Binding-site contacts:
Ligand atom C8 contacts residue PHE8 of chain 1.B at 3.7 Å (hydrophobic).
Ligand atom O5 contacts residue ASN13 of chain 1.B at 2.4 Å (h-bond).
Ligand atom C5 contacts residue ASN13 of chain 1.B at 3.6 Å.
Ligand atom O3 contacts residue PHE37 of chain 1.B at 4.2 Å.
Ligand atom C3 contacts residue ASN13 of chain 1.B at 3.8 Å.
Ligand atom C8 contacts residue PHE37 of chain 1.B at 3.7 Å (hydrophobic).
Ligand atom C8 contacts residue GLY9 of chain 1.B at 3.9 Å.
Ligand atom C4 contacts residue ASN13 of chain 1.B at 4.2 Å.
Ligand atom C8 contacts residue PHE12 of chain 1.B at 4.2 Å (hydrophobic).
Ligand atom C7 contacts residue ASN13 of chain 1.B at 3.6 Å.
Ligand atom N2 contacts residue ASN13 of chain 1.B at 3.0 Å (h-bond).
Ligand atom O7 contacts residue GLY9 of chain 1.B at 3.7 Å.
Ligand atom C2 contacts residue ASN13 of chain 1.B at 2.5 Å.
Ligand atom O7 contacts residue ASN13 of chain 1.B at 3.9 Å.
Ligand atom C7 contacts residue GLY9 of chain 1.B at 4.0 Å.
Ligand atom C1 contacts residue ASN13 of chain 1.B at 1.4 Å.

The protein below binds the small molecule below.
Small molecule (SMILES): CC(=O)N[C@H]1[C@H](O[C@H]2[C@H](O)[C@@H](NC(C)=O)CO[C@@H]2CO)O[C@H](CO)[C@@H](O)[C@@H]1O

Sequence of chain 1.B:
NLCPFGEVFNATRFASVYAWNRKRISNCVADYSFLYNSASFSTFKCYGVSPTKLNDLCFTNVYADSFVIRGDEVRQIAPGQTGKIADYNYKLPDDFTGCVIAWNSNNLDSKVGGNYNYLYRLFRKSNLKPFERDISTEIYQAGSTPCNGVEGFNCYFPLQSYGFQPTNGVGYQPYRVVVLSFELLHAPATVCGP